Sequence of chain 1.C:
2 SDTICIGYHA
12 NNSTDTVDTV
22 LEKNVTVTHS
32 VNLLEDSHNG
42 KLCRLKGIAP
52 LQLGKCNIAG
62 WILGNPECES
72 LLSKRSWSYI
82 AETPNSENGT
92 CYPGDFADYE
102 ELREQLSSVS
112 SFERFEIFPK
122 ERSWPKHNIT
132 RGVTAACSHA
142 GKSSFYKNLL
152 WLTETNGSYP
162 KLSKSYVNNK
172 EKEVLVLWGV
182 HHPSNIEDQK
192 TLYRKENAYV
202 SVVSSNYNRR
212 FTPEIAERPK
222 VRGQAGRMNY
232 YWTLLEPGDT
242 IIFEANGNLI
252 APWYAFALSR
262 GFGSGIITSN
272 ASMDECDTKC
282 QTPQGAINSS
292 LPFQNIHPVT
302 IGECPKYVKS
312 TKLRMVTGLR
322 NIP

This small molecule binds to this protein.
Small molecule (SMILES): CC(=O)N[C@@H]1[C@@H](O)[C@H](O)[C@@H](CO)O[C@H]1O

Binding-site contacts:
Ligand atom C5 contacts residue ASN13 of chain 1.C at 3.6 Å.
Ligand atom C4 contacts residue ASN13 of chain 1.C at 4.1 Å.
Ligand atom C2 contacts residue ASN13 of chain 1.C at 2.4 Å.
Ligand atom O5 contacts residue ASN13 of chain 1.C at 2.3 Å (h-bond).
Ligand atom C3 contacts residue ASN13 of chain 1.C at 3.8 Å.
Ligand atom N2 contacts residue ASN13 of chain 1.C at 2.9 Å (h-bond).
Ligand atom C7 contacts residue ASN13 of chain 1.C at 4.0 Å.
Ligand atom C1 contacts residue ASN13 of chain 1.C at 1.4 Å.